Sequence of chain 2.A:
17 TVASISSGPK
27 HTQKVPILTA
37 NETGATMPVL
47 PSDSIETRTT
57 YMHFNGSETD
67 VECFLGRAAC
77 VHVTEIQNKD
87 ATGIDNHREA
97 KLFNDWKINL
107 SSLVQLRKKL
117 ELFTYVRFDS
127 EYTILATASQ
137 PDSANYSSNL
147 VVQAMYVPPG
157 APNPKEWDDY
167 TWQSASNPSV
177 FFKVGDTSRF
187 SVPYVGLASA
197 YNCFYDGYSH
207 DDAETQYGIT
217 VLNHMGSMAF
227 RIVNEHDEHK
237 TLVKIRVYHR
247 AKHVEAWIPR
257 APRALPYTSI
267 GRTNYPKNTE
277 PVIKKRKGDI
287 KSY

Binding-site contacts:
Ligand atom C2B contacts residue TYR128 of chain 2.A at 3.9 Å (hydrophobic).
Ligand atom C3B contacts residue MET224 of chain 2.A at 3.6 Å (hydrophobic).
Ligand atom C1B contacts residue VAL188 of chain 2.A at 4.0 Å (hydrophobic).
Ligand atom C3B contacts residue PHE186 of chain 2.A at 3.9 Å (hydrophobic).
Ligand atom N2 contacts residue MET221 of chain 2.A at 3.5 Å (h-bond).
Ligand atom C2A contacts residue TYR152 of chain 2.A at 3.8 Å (hydrophobic).
Ligand atom O1 contacts residue MET221 of chain 2.A at 3.5 Å (h-bond).
Ligand atom C2A contacts residue PHE186 of chain 2.A at 3.8 Å (hydrophobic).
Ligand atom C2C contacts residue VAL191 of chain 2.A at 4.0 Å (hydrophobic).
Ligand atom CL2 contacts residue ILE104 of chain 2.A at 3.5 Å.
Ligand atom C3 contacts residue LEU106 of chain 2.A at 3.8 Å (hydrophobic).
Ligand atom C4B contacts residue PHE186 of chain 2.A at 3.9 Å (hydrophobic).
Ligand atom C6B contacts residue TYR152 of chain 2.A at 3.9 Å (hydrophobic).
Ligand atom C31 contacts residue LEU106 of chain 2.A at 4.0 Å (hydrophobic).
Ligand atom C4A contacts residue PRO174 of chain 2.A at 3.0 Å (hydrophobic).
Ligand atom C5 contacts residue TYR128 of chain 2.A at 3.8 Å (hydrophobic).
Ligand atom CL2 contacts residue MET224 of chain 2.A at 3.4 Å.
Ligand atom C4A contacts residue ALA150 of chain 2.A at 4.0 Å (hydrophobic).
Ligand atom N3A contacts residue TYR152 of chain 2.A at 4.0 Å.
Ligand atom C5B contacts residue TYR152 of chain 2.A at 3.7 Å (hydrophobic).
Ligand atom C4 contacts residue LEU106 of chain 2.A at 3.9 Å (hydrophobic).
Ligand atom C2B contacts residue MET224 of chain 2.A at 4.0 Å (hydrophobic).
Ligand atom N3A contacts residue ALA24 of chain 2.C at 3.8 Å.
Ligand atom C1C contacts residue TYR128 of chain 2.A at 3.3 Å (hydrophobic).
Ligand atom CL1 contacts residue LEU25 of chain 2.C at 3.7 Å.
Ligand atom CL1 contacts residue VAL188 of chain 2.A at 3.7 Å.
Ligand atom O1A contacts residue MET224 of chain 2.A at 3.5 Å (h-bond).
Ligand atom C4B contacts residue TYR152 of chain 2.A at 3.6 Å (hydrophobic).
Ligand atom CL1 contacts residue TYR152 of chain 2.A at 3.9 Å.
Ligand atom C5A contacts residue VAL176 of chain 2.A at 3.5 Å (hydrophobic).
Ligand atom C3C contacts residue TYR152 of chain 2.A at 3.8 Å (hydrophobic).
Ligand atom C5A contacts residue PHE186 of chain 2.A at 4.0 Å (hydrophobic).
Ligand atom O1A contacts residue PHE186 of chain 2.A at 3.4 Å.
Ligand atom O1B contacts residue VAL188 of chain 2.A at 3.7 Å.
Ligand atom O1 contacts residue ILE104 of chain 2.A at 3.4 Å.
Ligand atom C5A contacts residue ALA150 of chain 2.A at 3.5 Å (hydrophobic).
Ligand atom C3C contacts residue ILE104 of chain 2.A at 3.7 Å (hydrophobic).
Ligand atom CL2 contacts residue TYR128 of chain 2.A at 3.2 Å.
Ligand atom N3A contacts residue PRO174 of chain 2.A at 3.3 Å (h-bond).
Ligand atom C4A contacts residue SER175 of chain 2.A at 3.8 Å.

The protein below binds the small molecule below.
Small molecule (SMILES): Cc1cc(CCCOc2c(Cl)cc(C3=NCCO3)cc2Cl)on1

Sequence of chain 2.C:
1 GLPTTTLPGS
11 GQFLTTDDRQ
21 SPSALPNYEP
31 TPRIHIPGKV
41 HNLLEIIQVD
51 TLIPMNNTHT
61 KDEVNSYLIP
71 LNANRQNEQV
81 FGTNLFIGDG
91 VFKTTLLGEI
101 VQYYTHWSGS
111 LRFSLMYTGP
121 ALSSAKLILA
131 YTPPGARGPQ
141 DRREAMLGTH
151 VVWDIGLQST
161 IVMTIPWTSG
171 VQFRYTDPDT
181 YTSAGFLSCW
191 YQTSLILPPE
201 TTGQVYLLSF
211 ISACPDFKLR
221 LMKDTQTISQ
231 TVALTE